Binding-site contacts:
Ligand atom O6 contacts residue GLU248 of chain 1.G at 4.4 Å.
Ligand atom C1 contacts residue GLU248 of chain 1.G at 3.9 Å.
Ligand atom C5 contacts residue ARG323 of chain 1.G at 3.8 Å.
Ligand atom N2 contacts residue GLU270 of chain 1.G at 4.1 Å.
Ligand atom C1 contacts residue ARG323 of chain 1.G at 3.5 Å.
Ligand atom O7 contacts residue ARG323 of chain 1.G at 4.5 Å.
Ligand atom C1 contacts residue ASN269 of chain 1.G at 1.4 Å.
Ligand atom C2 contacts residue GLU248 of chain 1.G at 3.9 Å.
Ligand atom C8 contacts residue GLU270 of chain 1.G at 4.1 Å.
Ligand atom C5 contacts residue ASN269 of chain 1.G at 3.6 Å.
Ligand atom C8 contacts residue ARG323 of chain 1.G at 4.3 Å.
Ligand atom C7 contacts residue ASN269 of chain 1.G at 3.1 Å.
Ligand atom C6 contacts residue ARG323 of chain 1.G at 4.2 Å.
Ligand atom O5 contacts residue ARG323 of chain 1.G at 4.1 Å.
Ligand atom C2 contacts residue ASN269 of chain 1.G at 2.6 Å.
Ligand atom C3 contacts residue ASN269 of chain 1.G at 3.9 Å.
Ligand atom O7 contacts residue ASN269 of chain 1.G at 3.8 Å.
Ligand atom C8 contacts residue ASN269 of chain 1.G at 3.6 Å.
Ligand atom C4 contacts residue ASN269 of chain 1.G at 4.3 Å.
Ligand atom O5 contacts residue ASN269 of chain 1.G at 2.4 Å (h-bond).
Ligand atom N2 contacts residue ASN269 of chain 1.G at 2.7 Å (h-bond).
Ligand atom O5 contacts residue GLU248 of chain 1.G at 3.7 Å.

The small molecule below binds the protein below.
Small molecule (SMILES): CC(=O)N[C@H]1[C@H](O[C@H]2[C@H](O)[C@@H](NC(C)=O)CO[C@@H]2CO)O[C@H](CO)[C@@H](O)[C@@H]1O

Sequence of chain 1.G:
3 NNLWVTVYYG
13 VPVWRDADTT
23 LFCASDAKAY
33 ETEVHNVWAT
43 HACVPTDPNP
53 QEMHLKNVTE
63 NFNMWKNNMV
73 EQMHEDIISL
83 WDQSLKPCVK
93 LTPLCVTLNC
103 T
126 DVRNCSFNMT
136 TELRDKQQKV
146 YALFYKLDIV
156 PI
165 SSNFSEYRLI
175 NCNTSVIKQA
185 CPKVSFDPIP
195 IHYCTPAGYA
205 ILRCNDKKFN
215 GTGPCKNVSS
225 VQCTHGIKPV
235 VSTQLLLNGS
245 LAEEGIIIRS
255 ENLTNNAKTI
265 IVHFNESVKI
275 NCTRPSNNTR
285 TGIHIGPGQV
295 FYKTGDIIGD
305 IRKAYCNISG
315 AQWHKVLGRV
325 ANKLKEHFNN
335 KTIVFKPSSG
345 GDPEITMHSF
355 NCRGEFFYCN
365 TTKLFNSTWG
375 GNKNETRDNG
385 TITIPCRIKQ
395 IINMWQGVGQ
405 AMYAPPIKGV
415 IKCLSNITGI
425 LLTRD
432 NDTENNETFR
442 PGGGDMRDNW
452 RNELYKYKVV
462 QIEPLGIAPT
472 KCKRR